Binding-site contacts:
Ligand atom O7 contacts residue ASN103 of chain 1.A at 3.6 Å (h-bond).
Ligand atom O7 contacts residue LEU101 of chain 1.A at 3.6 Å.
Ligand atom C7 contacts residue ASN103 of chain 1.A at 3.5 Å.
Ligand atom O6 contacts residue ALA106 of chain 1.A at 4.1 Å.
Ligand atom C3 contacts residue ASN103 of chain 1.A at 3.8 Å.
Ligand atom C5 contacts residue ASN103 of chain 1.A at 3.6 Å.
Ligand atom C1 contacts residue SER105 of chain 1.A at 4.2 Å.
Ligand atom C4 contacts residue ASN103 of chain 1.A at 4.2 Å.
Ligand atom N2 contacts residue ASN103 of chain 1.A at 2.9 Å (h-bond).
Ligand atom O5 contacts residue ALA106 of chain 1.A at 3.6 Å.
Ligand atom C6 contacts residue SER105 of chain 1.A at 4.2 Å.
Ligand atom C7 contacts residue LEU101 of chain 1.A at 4.3 Å (hydrophobic).
Ligand atom O5 contacts residue ASN103 of chain 1.A at 2.3 Å (h-bond).
Ligand atom C1 contacts residue ASN103 of chain 1.A at 1.4 Å.
Ligand atom O5 contacts residue SER105 of chain 1.A at 4.0 Å.
Ligand atom C5 contacts residue ALA106 of chain 1.A at 4.5 Å (hydrophobic).
Ligand atom C2 contacts residue ASN103 of chain 1.A at 2.5 Å.
Ligand atom C6 contacts residue ALA106 of chain 1.A at 4.3 Å (hydrophobic).
Ligand atom C5 contacts residue SER105 of chain 1.A at 4.0 Å.
Ligand atom C1 contacts residue ALA106 of chain 1.A at 4.4 Å (hydrophobic).

Sequence of chain 1.A:
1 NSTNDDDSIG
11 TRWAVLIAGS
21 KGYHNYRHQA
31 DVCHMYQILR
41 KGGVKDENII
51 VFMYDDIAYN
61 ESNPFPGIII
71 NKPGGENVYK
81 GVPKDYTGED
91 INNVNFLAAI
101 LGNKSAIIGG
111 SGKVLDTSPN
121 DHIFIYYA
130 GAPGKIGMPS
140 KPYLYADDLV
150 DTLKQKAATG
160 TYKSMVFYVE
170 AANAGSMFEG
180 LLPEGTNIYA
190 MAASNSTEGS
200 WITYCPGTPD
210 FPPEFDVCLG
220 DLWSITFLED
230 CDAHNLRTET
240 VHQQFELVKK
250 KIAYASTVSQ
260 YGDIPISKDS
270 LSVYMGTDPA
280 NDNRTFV

The protein below binds the small molecule below.
Small molecule (SMILES): CC(=O)N[C@H]1[C@H](O[C@H]2[C@H](O)[C@@H](NC(C)=O)CO[C@@H]2CO)O[C@H](CO)[C@@H](O[C@H]2O[C@H](CO)[C@@H](O)[C@H](O)[C@@H]2O)[C@@H]1O